Sequence of chain 1.I:
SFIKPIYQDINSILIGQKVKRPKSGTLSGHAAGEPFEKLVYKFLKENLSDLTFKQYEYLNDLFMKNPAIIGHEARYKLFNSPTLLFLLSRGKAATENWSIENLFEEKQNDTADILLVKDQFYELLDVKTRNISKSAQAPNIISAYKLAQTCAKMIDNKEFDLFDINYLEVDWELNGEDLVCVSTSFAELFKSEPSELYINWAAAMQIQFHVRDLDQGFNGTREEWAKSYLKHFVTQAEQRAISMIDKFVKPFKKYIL

A small-molecule ligand and the protein it binds are described below.
Small molecule (SMILES): Nc1ccn([C@H]2C[C@H](O[P](=O)(O)OC[C@H]3O[C@@H](n4ccc(N)nc4=O)C[C@@H]3O[P](=O)(O)OC[C@H]3O[C@@H](n4cnc5c(=O)nc(N)[nH]c54)C[C@@H]3O[P](=O)(O)OC[C@H]3O[C@@H](n4cnc5c(=O)nc(N)[nH]c54)C[C@@H]3O)[C@@H](CO[P](=O)(O)O[C@H]3C[C@H](n4cnc5c(N)ncnc54)O[C@@H]3CO[P](=O)(O)O[C@H]3C[C@H](n4cnc5c(=O)nc(N)[nH]c54)O[C@@H]3COP(=O)(O)O)O2)c(=O)n1

Binding-site contacts:
Ligand atom O5' contacts residue HIS30 of chain 1.J at 3.2 Å.
Ligand atom OP2 contacts residue ASP113 of chain 1.J at 2.8 Å (salt-bridge).
Ligand atom N7 contacts residue ASN140 of chain 1.J at 3.1 Å (h-bond).
Ligand atom N6 contacts residue DT6 of chain 1.C at 2.7 Å (h-bond).
Ligand atom O2 contacts residue DG4 of chain 1.C at 2.5 Å (h-bond).
Ligand atom N4 contacts residue ALA138 of chain 1.J at 2.6 Å (h-bond).
Ligand atom C3' contacts residue GLY91 of chain 1.I at 3.2 Å.
Ligand atom C6 contacts residue SER135 of chain 1.J at 2.6 Å.
Ligand atom O6 contacts residue DC7 of chain 1.C at 2.4 Å (h-bond).
Ligand atom N3 contacts residue DG4 of chain 1.C at 2.6 Å (h-bond).
Ligand atom C2' contacts residue GLY91 of chain 1.I at 3.2 Å.
Ligand atom N3 contacts residue GLN108 of chain 1.I at 2.9 Å (h-bond).
Ligand atom N1 contacts residue DC7 of chain 1.C at 2.6 Å (h-bond).
Ligand atom OP1 contacts residue ASN131 of chain 1.J at 2.9 Å (h-bond).
Ligand atom OP1 contacts residue LYS92 of chain 1.I at 3.2 Å (salt-bridge).
Ligand atom N3 contacts residue DG5 of chain 1.C at 2.7 Å (h-bond).
Ligand atom N2 contacts residue DC7 of chain 1.C at 2.8 Å (h-bond).
Ligand atom N1 contacts residue DT6 of chain 1.C at 2.8 Å (h-bond).
Ligand atom C2 contacts residue GLN108 of chain 1.I at 3.0 Å.
Ligand atom O2 contacts residue DG5 of chain 1.C at 2.7 Å (h-bond).
Ligand atom N4 contacts residue DG4 of chain 1.C at 2.8 Å (h-bond).
Ligand atom C4 contacts residue DG4 of chain 1.C at 3.2 Å.
Ligand atom N2 contacts residue GLY29 of chain 1.J at 3.2 Å.
Ligand atom N2 contacts residue DC3 of chain 1.C at 2.8 Å (h-bond).
Ligand atom OP2 contacts residue LYS134 of chain 1.J at 2.8 Å (salt-bridge).
Ligand atom O5' contacts residue GLY91 of chain 1.I at 3.0 Å.
Ligand atom OP1 contacts residue THR129 of chain 1.J at 3.0 Å (h-bond).
Ligand atom OP2 contacts residue LYS128 of chain 1.J at 3.2 Å.
Ligand atom O3' contacts residue SER89 of chain 1.I at 3.2 Å.
Ligand atom N6 contacts residue ASN140 of chain 1.J at 3.1 Å (h-bond).
Ligand atom N2 contacts residue HIS30 of chain 1.I at 2.9 Å.
Ligand atom N4 contacts residue DG5 of chain 1.C at 2.7 Å (h-bond).
Ligand atom O4' contacts residue HIS30 of chain 1.J at 3.0 Å (h-bond).
Ligand atom N1 contacts residue DC3 of chain 1.C at 2.9 Å (h-bond).
Ligand atom N3 contacts residue HIS30 of chain 1.J at 2.9 Å (h-bond).
Ligand atom C5' contacts residue ALA136 of chain 1.J at 3.2 Å (hydrophobic).
Ligand atom O6 contacts residue DC3 of chain 1.C at 2.8 Å (h-bond).
Ligand atom C2 contacts residue DG4 of chain 1.C at 2.9 Å.
Ligand atom C5 contacts residue SER135 of chain 1.J at 3.0 Å.
Ligand atom OP1 contacts residue LYS107 of chain 1.I at 3.2 Å (salt-bridge).

Sequence of chain 1.J:
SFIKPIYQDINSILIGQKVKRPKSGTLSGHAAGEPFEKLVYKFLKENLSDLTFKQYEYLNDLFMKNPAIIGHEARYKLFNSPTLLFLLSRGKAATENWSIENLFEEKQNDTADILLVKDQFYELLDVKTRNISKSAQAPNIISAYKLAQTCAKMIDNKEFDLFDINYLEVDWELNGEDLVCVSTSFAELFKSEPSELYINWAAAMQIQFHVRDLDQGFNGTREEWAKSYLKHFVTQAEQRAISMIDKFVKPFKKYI